The small molecule below binds the protein below.
Small molecule (SMILES): CC(=O)N[C@@H]1[C@@H](O)[C@H](O)[C@@H](CO)O[C@H]1O

Sequence of chain 1.B:
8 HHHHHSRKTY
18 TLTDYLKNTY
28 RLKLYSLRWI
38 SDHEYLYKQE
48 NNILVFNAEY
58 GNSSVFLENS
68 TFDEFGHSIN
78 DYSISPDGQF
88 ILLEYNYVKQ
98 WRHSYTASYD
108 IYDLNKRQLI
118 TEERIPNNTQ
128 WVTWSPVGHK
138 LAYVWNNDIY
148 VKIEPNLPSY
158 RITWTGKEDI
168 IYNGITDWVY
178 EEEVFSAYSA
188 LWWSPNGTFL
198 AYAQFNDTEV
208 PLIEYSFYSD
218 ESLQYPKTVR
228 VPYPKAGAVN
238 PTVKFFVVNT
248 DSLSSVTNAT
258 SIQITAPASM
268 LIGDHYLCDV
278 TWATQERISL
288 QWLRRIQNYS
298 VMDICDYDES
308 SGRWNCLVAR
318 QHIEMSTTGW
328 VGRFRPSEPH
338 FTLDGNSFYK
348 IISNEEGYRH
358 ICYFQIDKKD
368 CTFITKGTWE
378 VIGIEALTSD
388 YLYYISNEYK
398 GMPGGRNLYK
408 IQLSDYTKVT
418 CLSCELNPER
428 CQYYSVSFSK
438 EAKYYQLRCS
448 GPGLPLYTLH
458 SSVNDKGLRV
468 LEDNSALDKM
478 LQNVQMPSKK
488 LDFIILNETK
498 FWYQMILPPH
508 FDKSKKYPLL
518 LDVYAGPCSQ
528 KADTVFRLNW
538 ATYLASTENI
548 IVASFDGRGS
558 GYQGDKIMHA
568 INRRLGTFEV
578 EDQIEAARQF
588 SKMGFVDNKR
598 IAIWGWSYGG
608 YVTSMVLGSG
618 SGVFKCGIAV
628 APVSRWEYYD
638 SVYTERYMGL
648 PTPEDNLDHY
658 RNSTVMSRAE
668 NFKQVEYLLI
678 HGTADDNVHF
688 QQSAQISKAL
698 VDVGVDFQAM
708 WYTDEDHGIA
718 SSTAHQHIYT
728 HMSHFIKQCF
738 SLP

Binding-site contacts:
Ligand atom C6 contacts residue ARG570 of chain 1.B at 4.3 Å.
Ligand atom C1 contacts residue ILE293 of chain 1.B at 4.0 Å (hydrophobic).
Ligand atom N2 contacts residue ASN295 of chain 1.B at 3.3 Å (h-bond).
Ligand atom C8 contacts residue TYR296 of chain 1.B at 4.3 Å (hydrophobic).
Ligand atom C3 contacts residue ASN295 of chain 1.B at 4.3 Å.
Ligand atom O5 contacts residue ILE293 of chain 1.B at 3.8 Å.
Ligand atom C7 contacts residue ASN295 of chain 1.B at 3.4 Å.
Ligand atom C5 contacts residue ASN295 of chain 1.B at 4.4 Å.
Ligand atom C8 contacts residue MET322 of chain 1.B at 4.3 Å (hydrophobic).
Ligand atom O6 contacts residue ARG570 of chain 1.B at 4.0 Å.
Ligand atom C8 contacts residue ASN295 of chain 1.B at 4.1 Å.
Ligand atom C2 contacts residue ASN295 of chain 1.B at 2.9 Å.
Ligand atom O7 contacts residue SER323 of chain 1.B at 3.4 Å (h-bond).
Ligand atom O7 contacts residue THR324 of chain 1.B at 4.4 Å.
Ligand atom O5 contacts residue ASN295 of chain 1.B at 3.2 Å (h-bond).
Ligand atom O7 contacts residue ASN295 of chain 1.B at 3.4 Å (h-bond).
Ligand atom C1 contacts residue ASN295 of chain 1.B at 2.9 Å.
Ligand atom C7 contacts residue SER323 of chain 1.B at 4.3 Å.